A small-molecule ligand and the protein it binds are described below.
Small molecule (SMILES): CC(=O)N[C@H]1[C@H](O[C@H]2[C@H](O)[C@@H](NC(C)=O)CO[C@@H]2CO)O[C@H](CO)[C@@H](O)[C@@H]1O

Binding-site contacts:
Ligand atom C5 contacts residue ASN448 of chain 1.M at 3.8 Å.
Ligand atom C8 contacts residue NAG1 of chain 1.Y at 3.5 Å.
Ligand atom C8 contacts residue ASN264 of chain 1.M at 3.5 Å.
Ligand atom C7 contacts residue ASN264 of chain 1.M at 4.3 Å.
Ligand atom C2 contacts residue ASN448 of chain 1.M at 2.5 Å.
Ligand atom C1 contacts residue ASN448 of chain 1.M at 1.5 Å.
Ligand atom O5 contacts residue ASN448 of chain 1.M at 2.4 Å (h-bond).
Ligand atom C7 contacts residue ASN448 of chain 1.M at 3.4 Å.
Ligand atom C8 contacts residue ASN448 of chain 1.M at 3.7 Å.
Ligand atom C3 contacts residue ASN448 of chain 1.M at 3.9 Å.
Ligand atom C4 contacts residue ASN448 of chain 1.M at 4.3 Å.
Ligand atom C1 contacts residue SER293 of chain 1.M at 3.9 Å.
Ligand atom O5 contacts residue SER293 of chain 1.M at 3.3 Å (h-bond).
Ligand atom O6 contacts residue SER293 of chain 1.M at 4.1 Å.
Ligand atom O7 contacts residue ASN448 of chain 1.M at 3.8 Å.
Ligand atom N2 contacts residue ASN448 of chain 1.M at 2.9 Å (h-bond).

Sequence of chain 1.M:
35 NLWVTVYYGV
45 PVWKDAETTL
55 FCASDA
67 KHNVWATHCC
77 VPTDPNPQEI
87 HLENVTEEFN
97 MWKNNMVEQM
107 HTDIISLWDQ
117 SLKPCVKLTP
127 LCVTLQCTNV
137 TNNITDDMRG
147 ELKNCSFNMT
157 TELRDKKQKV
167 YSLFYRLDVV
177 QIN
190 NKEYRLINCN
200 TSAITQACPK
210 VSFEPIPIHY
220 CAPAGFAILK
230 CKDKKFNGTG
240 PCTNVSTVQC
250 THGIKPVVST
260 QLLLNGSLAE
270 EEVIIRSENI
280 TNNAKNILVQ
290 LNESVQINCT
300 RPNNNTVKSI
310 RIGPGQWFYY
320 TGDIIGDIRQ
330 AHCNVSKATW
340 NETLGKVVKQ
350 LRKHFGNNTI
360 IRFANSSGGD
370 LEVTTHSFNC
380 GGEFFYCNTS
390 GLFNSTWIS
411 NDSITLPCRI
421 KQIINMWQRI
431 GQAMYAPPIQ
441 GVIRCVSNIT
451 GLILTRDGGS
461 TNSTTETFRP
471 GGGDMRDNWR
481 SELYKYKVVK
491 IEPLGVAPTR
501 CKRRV